Binding-site contacts:
Ligand atom O2 contacts residue PRO58 of chain 1.A at 3.5 Å.
Ligand atom N3 contacts residue LEU69 of chain 1.A at 3.8 Å.
Ligand atom C5 contacts residue HIS168 of chain 1.A at 3.7 Å.
Ligand atom O2 contacts residue LEU69 of chain 1.A at 2.8 Å (h-bond).
Ligand atom O6 contacts residue GLY55 of chain 1.A at 3.8 Å.
Ligand atom O6 contacts residue ASN94 of chain 1.A at 4.0 Å.
Ligand atom C2 contacts residue ASP57 of chain 1.A at 3.1 Å.
Ligand atom C2 contacts residue PRO58 of chain 1.A at 3.7 Å (hydrophobic).
Ligand atom N7 contacts residue ASP57 of chain 1.A at 4.0 Å.
Ligand atom C6 contacts residue GLN56 of chain 1.A at 3.8 Å.
Ligand atom N9 contacts residue ALA73 of chain 1.A at 3.9 Å.
Ligand atom N1 contacts residue LEU69 of chain 1.A at 3.5 Å.
Ligand atom C5 contacts residue ASP57 of chain 1.A at 3.2 Å.
Ligand atom O6 contacts residue HIS168 of chain 1.A at 3.1 Å (h-bond).
Ligand atom N3 contacts residue ALA59 of chain 1.A at 4.0 Å.
Ligand atom C4 contacts residue ASP57 of chain 1.A at 3.2 Å.
Ligand atom N1 contacts residue ASP57 of chain 1.A at 3.0 Å (salt-bridge).
Ligand atom O2 contacts residue ILE68 of chain 1.A at 3.5 Å.
Ligand atom N3 contacts residue GLU62 of chain 1.A at 3.5 Å (salt-bridge).
Ligand atom N3 contacts residue PRO58 of chain 1.A at 3.7 Å.
Ligand atom O2 contacts residue ASP57 of chain 1.A at 3.8 Å.
Ligand atom C2 contacts residue ASN94 of chain 1.A at 3.7 Å.
Ligand atom C8 contacts residue ALA73 of chain 1.A at 3.7 Å (hydrophobic).
Ligand atom C8 contacts residue HIS168 of chain 1.A at 3.8 Å.
Ligand atom N7 contacts residue HIS168 of chain 1.A at 2.9 Å.
Ligand atom N7 contacts residue ALA73 of chain 1.A at 4.0 Å.
Ligand atom C6 contacts residue ASN94 of chain 1.A at 4.0 Å.
Ligand atom O6 contacts residue GLN56 of chain 1.A at 2.8 Å (h-bond).
Ligand atom O2 contacts residue GLU62 of chain 1.A at 3.9 Å.
Ligand atom C6 contacts residue HIS168 of chain 1.A at 3.8 Å.
Ligand atom C6 contacts residue LEU69 of chain 1.A at 3.6 Å (hydrophobic).
Ligand atom N1 contacts residue ASN94 of chain 1.A at 3.1 Å (h-bond).
Ligand atom N9 contacts residue ASP57 of chain 1.A at 4.0 Å.
Ligand atom N3 contacts residue ASP57 of chain 1.A at 3.2 Å (salt-bridge).
Ligand atom O2 contacts residue ASN94 of chain 1.A at 3.0 Å (h-bond).
Ligand atom O6 contacts residue ASP57 of chain 1.A at 3.5 Å (salt-bridge).
Ligand atom C6 contacts residue ASP57 of chain 1.A at 3.1 Å.
Ligand atom C4 contacts residue LEU69 of chain 1.A at 4.0 Å (hydrophobic).
Ligand atom C5 contacts residue LEU69 of chain 1.A at 3.9 Å (hydrophobic).
Ligand atom C2 contacts residue LEU69 of chain 1.A at 3.5 Å (hydrophobic).

Sequence of chain 1.A:
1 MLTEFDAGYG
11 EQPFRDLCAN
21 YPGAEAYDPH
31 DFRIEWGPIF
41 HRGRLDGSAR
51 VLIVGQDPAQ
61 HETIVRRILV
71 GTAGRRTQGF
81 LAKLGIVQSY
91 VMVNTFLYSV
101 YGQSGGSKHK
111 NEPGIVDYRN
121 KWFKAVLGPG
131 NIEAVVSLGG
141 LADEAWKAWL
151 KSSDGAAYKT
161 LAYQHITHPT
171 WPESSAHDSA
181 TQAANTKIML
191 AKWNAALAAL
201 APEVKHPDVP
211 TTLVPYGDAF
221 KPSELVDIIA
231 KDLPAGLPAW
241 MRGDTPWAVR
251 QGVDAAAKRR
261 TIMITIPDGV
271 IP

This small molecule binds to this protein.
Small molecule (SMILES): O=c1[nH]c(=O)c2nc[nH]c2[nH]1